Binding-site contacts:
Ligand atom CH2 contacts residue LEU110 of chain 1.J at 3.5 Å (hydrophobic).
Ligand atom CE2 contacts residue ILE75 of chain 1.J at 3.6 Å (hydrophobic).
Ligand atom CZ3 contacts residue ILE75 of chain 1.J at 3.9 Å (hydrophobic).
Ligand atom N contacts residue TYR198 of chain 1.K at 3.9 Å.
Ligand atom CG2 contacts residue GLU205 of chain 1.K at 3.2 Å.
Ligand atom CE2 contacts residue ASP179 of chain 1.J at 3.9 Å.
Ligand atom O1 contacts residue GLY197 of chain 1.K at 3.1 Å (h-bond).
Ligand atom CB contacts residue GLY197 of chain 1.K at 4.0 Å.
Ligand atom CE3 contacts residue ILE75 of chain 1.J at 3.7 Å (hydrophobic).
Ligand atom CA contacts residue SER199 of chain 1.K at 3.5 Å.
Ligand atom NE1 contacts residue ASP179 of chain 1.J at 3.3 Å (salt-bridge).
Ligand atom CE3 contacts residue GLY197 of chain 1.K at 3.4 Å.
Ligand atom CZ2 contacts residue ASP179 of chain 1.J at 3.9 Å.
Ligand atom SG contacts residue SER199 of chain 1.K at 3.8 Å.
Ligand atom CB contacts residue GLU205 of chain 1.K at 3.9 Å.
Ligand atom O contacts residue GLN246 of chain 1.K at 3.2 Å (h-bond).
Ligand atom O contacts residue SER199 of chain 1.K at 3.0 Å (h-bond).
Ligand atom CB contacts residue TYR198 of chain 1.K at 3.4 Å (hydrophobic).
Ligand atom CA contacts residue GLY197 of chain 1.K at 4.0 Å.
Ligand atom O contacts residue GLY197 of chain 1.K at 3.9 Å.
Ligand atom OG1 contacts residue ARG294 of chain 1.B at 3.0 Å (salt-bridge).
Ligand atom C contacts residue GLN246 of chain 1.K at 3.9 Å.
Ligand atom CB contacts residue GLU72 of chain 1.J at 4.0 Å.
Ligand atom CZ2 contacts residue ILE75 of chain 1.J at 3.8 Å (hydrophobic).
Ligand atom CZ3 contacts residue PRO112 of chain 1.J at 3.8 Å (hydrophobic).
Ligand atom N contacts residue GLY197 of chain 1.K at 3.6 Å.
Ligand atom O contacts residue TYR198 of chain 1.K at 3.9 Å.
Ligand atom N contacts residue GLY197 of chain 1.K at 3.1 Å (h-bond).
Ligand atom CH2 contacts residue ILE75 of chain 1.J at 3.9 Å (hydrophobic).
Ligand atom CZ2 contacts residue ARG177 of chain 1.J at 3.6 Å.
Ligand atom CE3 contacts residue SER199 of chain 1.K at 4.0 Å.
Ligand atom CG contacts residue GLU72 of chain 1.J at 3.7 Å.
Ligand atom CB contacts residue GLY197 of chain 1.K at 3.5 Å.
Ligand atom CB contacts residue GLU72 of chain 1.J at 3.3 Å.
Ligand atom CD1 contacts residue ARG196 of chain 1.K at 3.6 Å.
Ligand atom O contacts residue SER199 of chain 1.K at 3.6 Å.
Ligand atom CD2 contacts residue ILE75 of chain 1.J at 3.5 Å (hydrophobic).
Ligand atom C contacts residue SER199 of chain 1.K at 3.6 Å.
Ligand atom CD2 contacts residue SER199 of chain 1.K at 3.7 Å.
Ligand atom CE2 contacts residue SER199 of chain 1.K at 3.9 Å.

Sequence of chain 1.J:
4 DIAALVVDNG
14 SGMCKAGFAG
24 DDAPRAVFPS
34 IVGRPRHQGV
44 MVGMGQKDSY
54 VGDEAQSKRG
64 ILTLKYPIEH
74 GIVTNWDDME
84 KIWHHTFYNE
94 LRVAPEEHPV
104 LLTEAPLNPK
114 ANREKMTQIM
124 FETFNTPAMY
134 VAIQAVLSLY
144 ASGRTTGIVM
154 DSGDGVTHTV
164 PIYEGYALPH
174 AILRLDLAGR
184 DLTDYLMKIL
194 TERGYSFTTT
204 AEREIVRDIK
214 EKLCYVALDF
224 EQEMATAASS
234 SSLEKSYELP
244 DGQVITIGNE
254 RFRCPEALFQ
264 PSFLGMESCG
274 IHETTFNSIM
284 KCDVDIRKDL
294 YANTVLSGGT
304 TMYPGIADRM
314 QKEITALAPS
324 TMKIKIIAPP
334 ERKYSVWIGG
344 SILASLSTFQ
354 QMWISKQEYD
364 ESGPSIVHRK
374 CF

A small-molecule ligand and the protein it binds are described below.
Small molecule (SMILES): C[C@@H]1NC(=O)[C@H](C[C@@](C)(O)CO)NC(=O)[C@H](Cc2c[nH]c3ccccc23)NC(=O)[C@H](C)NC(=O)[C@@H]2C[C@@H](O)CN2C(=O)[C@H](CS)NC(=O)[C@@H]([C@H](C)O)NC1=O

Sequence of chain 1.B:
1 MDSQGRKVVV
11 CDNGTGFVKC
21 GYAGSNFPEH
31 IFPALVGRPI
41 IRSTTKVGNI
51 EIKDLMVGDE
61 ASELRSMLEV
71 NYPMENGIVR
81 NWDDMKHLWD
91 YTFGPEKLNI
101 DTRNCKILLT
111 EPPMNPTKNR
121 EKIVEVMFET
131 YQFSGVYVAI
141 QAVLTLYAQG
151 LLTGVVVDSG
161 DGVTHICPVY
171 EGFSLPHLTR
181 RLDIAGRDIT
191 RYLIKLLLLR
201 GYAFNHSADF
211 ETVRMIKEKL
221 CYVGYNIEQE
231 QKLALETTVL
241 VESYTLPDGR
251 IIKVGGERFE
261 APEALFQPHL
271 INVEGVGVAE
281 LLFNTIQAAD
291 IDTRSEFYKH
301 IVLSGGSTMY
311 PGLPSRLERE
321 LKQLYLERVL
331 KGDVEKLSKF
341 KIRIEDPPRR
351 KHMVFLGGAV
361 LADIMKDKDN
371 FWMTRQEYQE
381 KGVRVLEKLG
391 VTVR

Sequence of chain 1.K:
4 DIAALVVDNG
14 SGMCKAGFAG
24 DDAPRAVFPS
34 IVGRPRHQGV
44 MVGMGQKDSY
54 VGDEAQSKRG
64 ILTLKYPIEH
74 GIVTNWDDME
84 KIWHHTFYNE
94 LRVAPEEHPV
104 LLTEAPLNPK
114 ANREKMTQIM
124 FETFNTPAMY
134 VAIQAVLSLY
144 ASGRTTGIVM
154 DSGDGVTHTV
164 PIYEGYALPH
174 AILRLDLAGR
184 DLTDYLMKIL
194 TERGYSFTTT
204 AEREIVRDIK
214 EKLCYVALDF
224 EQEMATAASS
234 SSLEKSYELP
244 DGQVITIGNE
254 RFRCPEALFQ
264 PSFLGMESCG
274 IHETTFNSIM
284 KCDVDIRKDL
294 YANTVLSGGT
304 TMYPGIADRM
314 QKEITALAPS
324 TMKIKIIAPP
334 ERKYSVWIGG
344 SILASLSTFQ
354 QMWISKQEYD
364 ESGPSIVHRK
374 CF